Binding-site contacts:
Ligand atom O contacts residue ARG229 of chain 50.A at 2.9 Å (salt-bridge).
Ligand atom CA contacts residue LEU75 of chain 50.A at 3.7 Å (hydrophobic).
Ligand atom OXT contacts residue ASP150 of chain 49.A at 4.3 Å.
Ligand atom CA contacts residue CYS1 of chain 50.P at 2.4 Å (hydrophobic).
Ligand atom CA contacts residue GLN155 of chain 49.A at 4.3 Å.
Ligand atom C contacts residue CYS1 of chain 50.P at 3.7 Å (hydrophobic).
Ligand atom N contacts residue SER151 of chain 49.A at 3.5 Å (h-bond).
Ligand atom OXT contacts residue MET78 of chain 50.A at 3.5 Å (h-bond).
Ligand atom N contacts residue CYS1 of chain 50.P at 1.3 Å.
Ligand atom CA contacts residue TRP154 of chain 49.A at 4.3 Å (hydrophobic).
Ligand atom O contacts residue LEU75 of chain 50.A at 3.8 Å.
Ligand atom C contacts residue ARG229 of chain 50.A at 3.7 Å.
Ligand atom O contacts residue TRP154 of chain 49.A at 4.1 Å.
Ligand atom C contacts residue MET78 of chain 50.A at 3.6 Å (hydrophobic).
Ligand atom N contacts residue TYR152 of chain 49.A at 4.2 Å.
Ligand atom C contacts residue LEU75 of chain 50.A at 4.2 Å (hydrophobic).
Ligand atom CA contacts residue MET78 of chain 50.A at 4.0 Å (hydrophobic).
Ligand atom O contacts residue ARG216 of chain 49.A at 2.9 Å (salt-bridge).
Ligand atom O contacts residue MET78 of chain 50.A at 3.9 Å.
Ligand atom OXT contacts residue ARG216 of chain 49.A at 3.0 Å (salt-bridge).
Ligand atom C contacts residue ARG216 of chain 49.A at 3.6 Å.
Ligand atom CA contacts residue SER151 of chain 49.A at 4.0 Å.
Ligand atom N contacts residue ASP150 of chain 49.A at 3.4 Å (salt-bridge).
Ligand atom OXT contacts residue ARG229 of chain 50.A at 3.1 Å (salt-bridge).
Ligand atom C contacts residue TRP154 of chain 49.A at 4.1 Å (hydrophobic).
Ligand atom N contacts residue MET78 of chain 50.A at 3.8 Å.
Ligand atom OXT contacts residue CYS1 of chain 50.P at 4.0 Å.

Sequence of chain 49.A:
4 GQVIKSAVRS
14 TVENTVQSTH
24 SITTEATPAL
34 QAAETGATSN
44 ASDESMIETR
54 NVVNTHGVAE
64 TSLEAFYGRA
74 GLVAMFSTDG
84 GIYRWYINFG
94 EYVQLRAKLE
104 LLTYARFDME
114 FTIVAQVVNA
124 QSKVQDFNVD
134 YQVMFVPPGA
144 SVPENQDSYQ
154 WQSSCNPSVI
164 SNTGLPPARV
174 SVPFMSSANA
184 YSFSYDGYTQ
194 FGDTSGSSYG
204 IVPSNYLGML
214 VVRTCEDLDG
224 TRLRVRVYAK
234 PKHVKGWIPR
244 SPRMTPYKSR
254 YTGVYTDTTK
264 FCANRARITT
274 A

Sequence of chain 50.A:
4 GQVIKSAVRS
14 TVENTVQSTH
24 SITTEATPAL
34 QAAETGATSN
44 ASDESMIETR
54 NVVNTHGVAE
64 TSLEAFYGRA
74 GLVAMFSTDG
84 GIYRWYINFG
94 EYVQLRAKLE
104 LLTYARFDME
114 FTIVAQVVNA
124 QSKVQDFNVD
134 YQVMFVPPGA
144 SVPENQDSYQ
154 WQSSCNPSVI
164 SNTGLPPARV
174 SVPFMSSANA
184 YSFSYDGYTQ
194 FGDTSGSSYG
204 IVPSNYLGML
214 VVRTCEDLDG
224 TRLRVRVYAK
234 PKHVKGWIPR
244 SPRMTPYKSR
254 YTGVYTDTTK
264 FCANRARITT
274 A

This small molecule binds to this protein.
Small molecule (SMILES): NCC(=O)O